Binding-site contacts:
Ligand atom C4 contacts residue ASN25 of chain 1.P at 4.2 Å.
Ligand atom C5 contacts residue ASN25 of chain 1.P at 3.7 Å.
Ligand atom C8 contacts residue LEU50 of chain 1.P at 3.8 Å (hydrophobic).
Ligand atom C7 contacts residue GLY21 of chain 1.P at 3.8 Å.
Ligand atom N2 contacts residue GLY21 of chain 1.P at 4.5 Å.
Ligand atom C8 contacts residue PHE24 of chain 1.P at 3.9 Å (hydrophobic).
Ligand atom C8 contacts residue PHE20 of chain 1.P at 4.0 Å (hydrophobic).
Ligand atom N2 contacts residue ASN25 of chain 1.P at 3.0 Å (h-bond).
Ligand atom C8 contacts residue GLY21 of chain 1.P at 3.8 Å.
Ligand atom C2 contacts residue ASN25 of chain 1.P at 2.5 Å.
Ligand atom C3 contacts residue ASN25 of chain 1.P at 3.8 Å.
Ligand atom O5 contacts residue ASN25 of chain 1.P at 2.4 Å (h-bond).
Ligand atom C1 contacts residue ASN25 of chain 1.P at 1.4 Å.
Ligand atom C7 contacts residue ASN25 of chain 1.P at 3.9 Å.
Ligand atom O3 contacts residue VAL49 of chain 1.P at 3.6 Å.
Ligand atom O7 contacts residue GLY21 of chain 1.P at 3.9 Å.
Ligand atom O7 contacts residue ASN25 of chain 1.P at 4.3 Å.

This small molecule binds to this protein.
Small molecule (SMILES): CC(=O)N[C@@H]1[C@@H](O)[C@H](O)[C@@H](CO)O[C@H]1O

Sequence of chain 1.P:
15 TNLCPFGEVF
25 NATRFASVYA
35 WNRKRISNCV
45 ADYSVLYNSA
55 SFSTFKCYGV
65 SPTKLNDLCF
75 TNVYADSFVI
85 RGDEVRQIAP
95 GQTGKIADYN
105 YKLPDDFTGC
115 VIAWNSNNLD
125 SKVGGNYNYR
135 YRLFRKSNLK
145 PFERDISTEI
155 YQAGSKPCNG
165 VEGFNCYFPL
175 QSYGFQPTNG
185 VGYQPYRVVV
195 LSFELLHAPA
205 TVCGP